This protein binds this small molecule.
Small molecule (SMILES): Nc1nc2c(ncn2[C@@H]2O[C@H](CO[P](=O)(O)O[P](=O)(O)NP(=O)(O)O)[C@@H](O)[C@H]2O)c(=O)[nH]1

Sequence of chain 1.A:
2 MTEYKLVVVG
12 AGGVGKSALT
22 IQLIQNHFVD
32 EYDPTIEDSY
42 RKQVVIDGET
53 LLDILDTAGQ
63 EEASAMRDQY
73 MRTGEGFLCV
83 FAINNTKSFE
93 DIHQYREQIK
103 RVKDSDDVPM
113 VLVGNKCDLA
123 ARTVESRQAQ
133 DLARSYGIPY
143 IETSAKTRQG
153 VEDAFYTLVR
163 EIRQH

Binding-site contacts:
Ligand atom O1B contacts residue LYS17 of chain 1.A at 3.5 Å (salt-bridge).
Ligand atom O2B contacts residue GLY16 of chain 1.A at 3.0 Å (h-bond).
Ligand atom O3A contacts residue GLY16 of chain 1.A at 3.1 Å (h-bond).
Ligand atom O6 contacts residue ASN117 of chain 1.A at 3.4 Å (h-bond).
Ligand atom O1G contacts residue MG1 of chain 1.E at 2.0 Å.
Ligand atom O2B contacts residue LYS17 of chain 1.A at 2.8 Å (salt-bridge).
Ligand atom O1A contacts residue SER18 of chain 1.A at 3.4 Å (h-bond).
Ligand atom C8 contacts residue ALA19 of chain 1.A at 3.6 Å (hydrophobic).
Ligand atom O2' contacts residue ASP31 of chain 1.A at 3.2 Å (salt-bridge).
Ligand atom O3G contacts residue GLY13 of chain 1.A at 3.5 Å.
Ligand atom O1B contacts residue SER18 of chain 1.A at 3.0 Å (h-bond).
Ligand atom O6 contacts residue SER146 of chain 1.A at 3.5 Å.
Ligand atom PB contacts residue MG1 of chain 1.E at 3.3 Å.
Ligand atom N3B contacts residue GLY14 of chain 1.A at 3.0 Å (h-bond).
Ligand atom O1A contacts residue ALA19 of chain 1.A at 2.8 Å (h-bond).
Ligand atom O1B contacts residue MG1 of chain 1.E at 2.1 Å.
Ligand atom C2' contacts residue VAL30 of chain 1.A at 3.5 Å (hydrophobic).
Ligand atom O2G contacts residue GLN62 of chain 1.A at 2.8 Å (h-bond).
Ligand atom O6 contacts residue ASP120 of chain 1.A at 3.4 Å (salt-bridge).
Ligand atom O2B contacts residue VAL15 of chain 1.A at 3.2 Å (h-bond).
Ligand atom O2G contacts residue PRO35 of chain 1.A at 3.3 Å.
Ligand atom N3B contacts residue MG1 of chain 1.E at 3.5 Å.
Ligand atom O2' contacts residue VAL30 of chain 1.A at 2.6 Å (h-bond).
Ligand atom C3' contacts residue GLU32 of chain 1.A at 3.5 Å.
Ligand atom O2' contacts residue PHE29 of chain 1.A at 3.3 Å.
Ligand atom N1 contacts residue ASP120 of chain 1.A at 2.8 Å (salt-bridge).
Ligand atom O3' contacts residue ASP31 of chain 1.A at 2.8 Å (salt-bridge).
Ligand atom O4' contacts residue LYS118 of chain 1.A at 3.1 Å (salt-bridge).
Ligand atom O6 contacts residue ALA147 of chain 1.A at 2.8 Å (h-bond).
Ligand atom C6 contacts residue LYS118 of chain 1.A at 3.6 Å.
Ligand atom O3G contacts residue LYS17 of chain 1.A at 2.6 Å (salt-bridge).
Ligand atom O6 contacts residue LYS118 of chain 1.A at 3.4 Å.
Ligand atom O1A contacts residue GLY16 of chain 1.A at 3.4 Å.
Ligand atom O3G contacts residue GLY61 of chain 1.A at 2.9 Å (h-bond).
Ligand atom O1G contacts residue THR36 of chain 1.A at 2.9 Å (h-bond).
Ligand atom N7 contacts residue ASN117 of chain 1.A at 3.1 Å (h-bond).
Ligand atom C6 contacts residue ASP120 of chain 1.A at 3.6 Å.
Ligand atom O2B contacts residue GLY14 of chain 1.A at 3.4 Å (h-bond).
Ligand atom N2 contacts residue ASP120 of chain 1.A at 3.0 Å (salt-bridge).
Ligand atom PG contacts residue MG1 of chain 1.E at 3.2 Å.